Binding-site contacts:
Ligand atom CG contacts residue ASN634 of chain 35.X at 3.9 Å.
Ligand atom N contacts residue ARG46 of chain 35.V at 3.9 Å.
Ligand atom O contacts residue ARG46 of chain 35.V at 3.9 Å.
Ligand atom CD1 contacts residue ARG666 of chain 35.X at 3.9 Å.
Ligand atom CG contacts residue GLY667 of chain 35.X at 3.7 Å.
Ligand atom OD2 contacts residue GLU911 of chain 35.X at 3.4 Å (salt-bridge).
Ligand atom OD2 contacts residue PRO864 of chain 35.X at 3.6 Å.
Ligand atom ND2 contacts residue THR49 of chain 35.V at 3.9 Å.
Ligand atom CB contacts residue PHE913 of chain 35.X at 3.9 Å (hydrophobic).
Ligand atom O contacts residue ASN634 of chain 35.X at 3.0 Å (h-bond).
Ligand atom OG contacts residue ARG46 of chain 35.V at 3.2 Å.
Ligand atom CD1 contacts residue ARG46 of chain 35.V at 3.9 Å.
Ligand atom CB contacts residue ARG666 of chain 35.X at 3.9 Å.
Ligand atom OG contacts residue PHE45 of chain 35.V at 3.3 Å (h-bond).
Ligand atom CD2 contacts residue ALA20 of chain 35.V at 3.8 Å (hydrophobic).
Ligand atom CA contacts residue ARG666 of chain 35.X at 3.6 Å.
Ligand atom OD2 contacts residue GLY667 of chain 35.X at 3.7 Å.
Ligand atom N contacts residue ARG666 of chain 35.X at 3.4 Å (salt-bridge).
Ligand atom CB contacts residue GLY42 of chain 35.V at 3.7 Å.
Ligand atom OD1 contacts residue GLY667 of chain 35.X at 3.3 Å (h-bond).
Ligand atom CG2 contacts residue TYR636 of chain 35.X at 3.8 Å (hydrophobic).
Ligand atom CG contacts residue GLU911 of chain 35.X at 3.5 Å.
Ligand atom C contacts residue ARG666 of chain 35.X at 3.7 Å.
Ligand atom O contacts residue ASN43 of chain 35.V at 3.6 Å.
Ligand atom N contacts residue SER871 of chain 35.X at 3.6 Å.
Ligand atom CB contacts residue ALA874 of chain 35.X at 3.9 Å (hydrophobic).
Ligand atom N contacts residue GLY873 of chain 35.X at 3.8 Å.
Ligand atom N contacts residue ALA874 of chain 35.X at 3.8 Å.
Ligand atom C contacts residue ASN634 of chain 35.X at 3.8 Å.
Ligand atom CE1 contacts residue ARG46 of chain 35.V at 3.7 Å.
Ligand atom OD1 contacts residue ASN634 of chain 35.X at 3.2 Å (h-bond).
Ligand atom CD1 contacts residue ARG33 of chain 35.V at 3.8 Å.
Ligand atom OD1 contacts residue ARG666 of chain 35.X at 3.7 Å.
Ligand atom CB contacts residue GLU911 of chain 35.X at 3.6 Å.
Ligand atom CB contacts residue ASN47 of chain 35.V at 3.7 Å.
Ligand atom N contacts residue ARG666 of chain 35.X at 3.4 Å.
Ligand atom O contacts residue GLY42 of chain 35.V at 3.5 Å.
Ligand atom N contacts residue GLY42 of chain 35.V at 3.5 Å (h-bond).
Ligand atom CD1 contacts residue SER21 of chain 35.V at 3.4 Å.
Ligand atom O contacts residue ALA874 of chain 35.X at 3.7 Å.

The protein below binds the small molecule below.
Small molecule (SMILES): CC[C@H](C)[C@H](NC(=O)[C@@H](N)CC(=O)O)C(=O)N[C@@H](CC(N)=O)C(=O)N[C@@H](Cc1ccccc1)C(=O)N[C@@H](CO)C(=O)N[C@@H](CO)C(=O)N[C@H](C=O)CC(C)C

Sequence of chain 35.X:
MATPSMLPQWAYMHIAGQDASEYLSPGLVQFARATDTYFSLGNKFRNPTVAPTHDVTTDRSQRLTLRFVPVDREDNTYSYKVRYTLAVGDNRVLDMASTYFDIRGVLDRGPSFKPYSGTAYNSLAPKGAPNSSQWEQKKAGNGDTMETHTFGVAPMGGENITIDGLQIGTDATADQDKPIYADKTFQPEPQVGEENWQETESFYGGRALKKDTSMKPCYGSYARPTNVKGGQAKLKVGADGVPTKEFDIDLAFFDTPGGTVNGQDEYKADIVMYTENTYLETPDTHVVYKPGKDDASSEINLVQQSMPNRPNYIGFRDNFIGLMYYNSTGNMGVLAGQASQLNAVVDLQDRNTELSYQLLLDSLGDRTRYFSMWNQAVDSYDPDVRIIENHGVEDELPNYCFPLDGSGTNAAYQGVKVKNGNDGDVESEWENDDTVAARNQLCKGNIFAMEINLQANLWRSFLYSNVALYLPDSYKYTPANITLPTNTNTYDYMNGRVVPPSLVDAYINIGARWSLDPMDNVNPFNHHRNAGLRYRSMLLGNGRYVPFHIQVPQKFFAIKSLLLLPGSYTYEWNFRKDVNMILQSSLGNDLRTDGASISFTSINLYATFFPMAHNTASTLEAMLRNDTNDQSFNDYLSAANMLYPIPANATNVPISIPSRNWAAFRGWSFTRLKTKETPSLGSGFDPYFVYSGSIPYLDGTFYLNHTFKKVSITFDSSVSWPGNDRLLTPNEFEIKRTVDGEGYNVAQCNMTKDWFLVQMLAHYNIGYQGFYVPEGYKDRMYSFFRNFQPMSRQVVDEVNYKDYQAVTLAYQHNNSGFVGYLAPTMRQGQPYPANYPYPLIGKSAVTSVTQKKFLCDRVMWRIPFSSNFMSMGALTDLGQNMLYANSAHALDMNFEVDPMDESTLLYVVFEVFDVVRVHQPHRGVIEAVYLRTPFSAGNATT

Sequence of chain 35.V:
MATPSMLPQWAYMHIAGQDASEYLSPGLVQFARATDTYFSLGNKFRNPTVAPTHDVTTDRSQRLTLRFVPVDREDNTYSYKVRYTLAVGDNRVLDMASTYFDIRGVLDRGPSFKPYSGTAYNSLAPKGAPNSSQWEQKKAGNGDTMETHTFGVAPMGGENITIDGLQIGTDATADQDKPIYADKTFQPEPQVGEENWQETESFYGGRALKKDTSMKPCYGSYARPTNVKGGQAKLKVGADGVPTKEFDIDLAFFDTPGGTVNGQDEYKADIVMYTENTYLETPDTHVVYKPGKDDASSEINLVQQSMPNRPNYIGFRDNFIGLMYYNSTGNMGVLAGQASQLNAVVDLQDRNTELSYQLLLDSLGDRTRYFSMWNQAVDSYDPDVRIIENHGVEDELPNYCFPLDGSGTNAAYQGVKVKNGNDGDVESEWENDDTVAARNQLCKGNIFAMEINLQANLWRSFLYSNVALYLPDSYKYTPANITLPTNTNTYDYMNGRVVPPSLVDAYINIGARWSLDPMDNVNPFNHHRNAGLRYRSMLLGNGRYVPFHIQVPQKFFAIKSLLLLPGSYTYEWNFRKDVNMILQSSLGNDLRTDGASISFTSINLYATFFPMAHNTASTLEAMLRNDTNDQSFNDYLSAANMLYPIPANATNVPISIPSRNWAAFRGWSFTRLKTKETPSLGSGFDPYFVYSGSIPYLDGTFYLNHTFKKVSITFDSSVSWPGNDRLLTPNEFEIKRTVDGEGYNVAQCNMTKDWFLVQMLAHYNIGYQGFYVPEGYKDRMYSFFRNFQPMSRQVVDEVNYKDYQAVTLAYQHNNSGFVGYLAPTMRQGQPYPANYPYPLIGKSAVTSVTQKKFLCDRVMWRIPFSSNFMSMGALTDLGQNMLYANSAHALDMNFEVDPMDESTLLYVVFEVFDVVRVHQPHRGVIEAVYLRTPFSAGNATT